This small molecule binds to this protein.
Small molecule (SMILES): C=CCCn1cc(-c2nc(Nc3ccc(C4CCNCC4)cc3)nc3[nH]ccc23)cn1

Binding-site contacts:
Ligand atom C09 contacts residue LEU108 of chain 1.A at 3.5 Å (hydrophobic).
Ligand atom N08 contacts residue LEU31 of chain 1.A at 3.7 Å.
Ligand atom C02 contacts residue ALA56 of chain 1.A at 3.8 Å (hydrophobic).
Ligand atom C10 contacts residue GLY111 of chain 1.A at 3.5 Å.
Ligand atom N21 contacts residue LEU159 of chain 1.A at 3.6 Å.
Ligand atom C11 contacts residue GLY111 of chain 1.A at 3.6 Å.
Ligand atom N08 contacts residue TYR107 of chain 1.A at 3.6 Å.
Ligand atom C17 contacts residue GLN29 of chain 1.A at 3.8 Å.
Ligand atom C29 contacts residue ARG156 of chain 1.A at 3.5 Å.
Ligand atom C02 contacts residue LEU159 of chain 1.A at 3.7 Å (hydrophobic).
Ligand atom C20 contacts residue GLY111 of chain 1.A at 3.5 Å.
Ligand atom C09 contacts residue GLY111 of chain 1.A at 3.5 Å.
Ligand atom N01 contacts residue GLU106 of chain 1.A at 2.9 Å (salt-bridge).
Ligand atom C19 contacts residue GLY111 of chain 1.A at 3.8 Å.
Ligand atom N25 contacts residue VAL39 of chain 1.A at 3.7 Å.
Ligand atom C22 contacts residue LEU159 of chain 1.A at 3.5 Å (hydrophobic).
Ligand atom C28 contacts residue ASN157 of chain 1.A at 3.7 Å.
Ligand atom N21 contacts residue LEU31 of chain 1.A at 3.7 Å.
Ligand atom C12 contacts residue GLY111 of chain 1.A at 3.8 Å.
Ligand atom C24 contacts residue VAL39 of chain 1.A at 3.5 Å (hydrophobic).
Ligand atom C27 contacts residue ASP170 of chain 1.A at 3.6 Å.
Ligand atom C29 contacts residue ASN157 of chain 1.A at 3.5 Å.
Ligand atom C04 contacts residue LEU159 of chain 1.A at 3.4 Å (hydrophobic).
Ligand atom N08 contacts residue LEU108 of chain 1.A at 2.9 Å (h-bond).
Ligand atom N30 contacts residue GLY32 of chain 1.A at 3.7 Å.
Ligand atom C20 contacts residue TYR107 of chain 1.A at 3.5 Å (hydrophobic).
Ligand atom C09 contacts residue LEU31 of chain 1.A at 3.8 Å (hydrophobic).
Ligand atom C28 contacts residue ARG156 of chain 1.A at 3.4 Å.
Ligand atom C20 contacts residue LEU108 of chain 1.A at 3.4 Å (hydrophobic).
Ligand atom C07 contacts residue LEU31 of chain 1.A at 3.6 Å (hydrophobic).
Ligand atom N01 contacts residue LEU159 of chain 1.A at 3.8 Å.
Ligand atom N06 contacts residue LEU108 of chain 1.A at 3.5 Å (h-bond).
Ligand atom N01 contacts residue ALA56 of chain 1.A at 3.3 Å.
Ligand atom C26 contacts residue VAL39 of chain 1.A at 3.7 Å (hydrophobic).
Ligand atom C10 contacts residue LEU31 of chain 1.A at 3.7 Å (hydrophobic).
Ligand atom C05 contacts residue ALA56 of chain 1.A at 3.6 Å (hydrophobic).
Ligand atom C02 contacts residue MET105 of chain 1.A at 3.6 Å (hydrophobic).
Ligand atom C05 contacts residue LEU159 of chain 1.A at 3.6 Å (hydrophobic).
Ligand atom C29 contacts residue ASP170 of chain 1.A at 3.8 Å.
Ligand atom C03 contacts residue LEU159 of chain 1.A at 3.5 Å (hydrophobic).

Sequence of chain 1.A:
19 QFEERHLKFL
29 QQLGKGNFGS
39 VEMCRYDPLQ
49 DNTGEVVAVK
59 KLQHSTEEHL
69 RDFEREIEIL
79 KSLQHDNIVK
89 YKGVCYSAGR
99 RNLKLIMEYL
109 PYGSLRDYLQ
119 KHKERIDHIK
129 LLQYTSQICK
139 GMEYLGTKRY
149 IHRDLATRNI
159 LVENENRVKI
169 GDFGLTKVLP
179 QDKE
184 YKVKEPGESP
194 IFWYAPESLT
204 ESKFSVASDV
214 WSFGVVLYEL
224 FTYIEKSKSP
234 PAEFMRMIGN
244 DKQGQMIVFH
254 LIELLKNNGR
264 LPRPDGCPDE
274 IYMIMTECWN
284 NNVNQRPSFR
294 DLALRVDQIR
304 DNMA